Sequence of chain 1.B:
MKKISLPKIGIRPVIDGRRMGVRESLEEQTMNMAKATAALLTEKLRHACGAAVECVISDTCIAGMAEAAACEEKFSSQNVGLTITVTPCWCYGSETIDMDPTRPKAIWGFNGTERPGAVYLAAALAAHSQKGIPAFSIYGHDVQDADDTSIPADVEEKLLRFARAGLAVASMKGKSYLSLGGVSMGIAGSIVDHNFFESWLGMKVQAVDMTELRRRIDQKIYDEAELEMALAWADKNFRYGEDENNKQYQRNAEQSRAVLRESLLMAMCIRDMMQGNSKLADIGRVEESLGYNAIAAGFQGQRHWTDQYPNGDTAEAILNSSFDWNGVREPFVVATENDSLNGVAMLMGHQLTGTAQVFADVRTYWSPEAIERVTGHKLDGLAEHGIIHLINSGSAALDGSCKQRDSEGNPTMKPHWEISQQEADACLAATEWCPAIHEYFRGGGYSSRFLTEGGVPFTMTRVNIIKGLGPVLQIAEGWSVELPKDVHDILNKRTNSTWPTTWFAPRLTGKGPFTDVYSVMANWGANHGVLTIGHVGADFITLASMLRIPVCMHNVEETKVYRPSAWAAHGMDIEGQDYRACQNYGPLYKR

Binding-site contacts:
Ligand atom O5 contacts residue TRP90 of chain 1.B at 3.6 Å.
Ligand atom C5 contacts residue TRP90 of chain 1.B at 4.2 Å (hydrophobic).
Ligand atom C1 contacts residue ASN527 of chain 1.C at 3.9 Å.
Ligand atom C5 contacts residue TYR440 of chain 1.C at 4.3 Å (hydrophobic).
Ligand atom O2 contacts residue ASP361 of chain 1.C at 2.9 Å (salt-bridge).
Ligand atom O2 contacts residue SER393 of chain 1.C at 3.7 Å.
Ligand atom O5 contacts residue ARG18 of chain 1.B at 3.0 Å (salt-bridge).
Ligand atom O5 contacts residue GLN302 of chain 1.C at 3.6 Å (h-bond).
Ligand atom O4 contacts residue SER393 of chain 1.C at 3.9 Å.
Ligand atom O1 contacts residue TRP90 of chain 1.B at 4.0 Å.
Ligand atom C2 contacts residue MN1 of chain 1.L at 3.1 Å.
Ligand atom C5 contacts residue GLN302 of chain 1.C at 4.3 Å.
Ligand atom O1 contacts residue GLU337 of chain 1.C at 3.2 Å (salt-bridge).
Ligand atom C3 contacts residue TRP90 of chain 1.B at 4.0 Å (hydrophobic).
Ligand atom C2 contacts residue GLU337 of chain 1.C at 3.0 Å.
Ligand atom C4 contacts residue GLN302 of chain 1.C at 4.0 Å.
Ligand atom C1 contacts residue TRP90 of chain 1.B at 3.4 Å (hydrophobic).
Ligand atom C1 contacts residue GLU337 of chain 1.C at 3.4 Å.
Ligand atom O1 contacts residue HIS528 of chain 1.C at 3.2 Å (h-bond).
Ligand atom O5 contacts residue TYR440 of chain 1.C at 4.1 Å.
Ligand atom C2 contacts residue SER393 of chain 1.C at 4.2 Å.
Ligand atom O1 contacts residue ASP361 of chain 1.C at 3.0 Å (salt-bridge).
Ligand atom C3 contacts residue GLU337 of chain 1.C at 4.2 Å.
Ligand atom C1 contacts residue MN1 of chain 1.L at 3.2 Å.
Ligand atom O1 contacts residue ILE187 of chain 1.C at 4.1 Å.
Ligand atom O2 contacts residue GLU337 of chain 1.C at 3.5 Å (salt-bridge).
Ligand atom C2 contacts residue ASP361 of chain 1.C at 4.1 Å.
Ligand atom C6 contacts residue GLN302 of chain 1.C at 4.3 Å.
Ligand atom C6 contacts residue TYR440 of chain 1.C at 3.6 Å (hydrophobic).
Ligand atom C1 contacts residue ILE187 of chain 1.C at 4.2 Å (hydrophobic).
Ligand atom C4 contacts residue SER393 of chain 1.C at 4.1 Å.
Ligand atom C6 contacts residue TRP499 of chain 1.C at 3.9 Å (hydrophobic).
Ligand atom C1 contacts residue ASP361 of chain 1.C at 4.0 Å.
Ligand atom O4 contacts residue GLN302 of chain 1.C at 2.8 Å (h-bond).
Ligand atom O1 contacts residue ASN527 of chain 1.C at 3.0 Å (h-bond).
Ligand atom O4 contacts residue GLU337 of chain 1.C at 3.4 Å (salt-bridge).
Ligand atom O1 contacts residue MN1 of chain 1.L at 2.3 Å.
Ligand atom O5 contacts residue MET185 of chain 1.C at 3.5 Å.
Ligand atom O3 contacts residue TRP90 of chain 1.B at 4.0 Å.
Ligand atom O2 contacts residue MN1 of chain 1.L at 2.4 Å.

Sequence of chain 1.C:
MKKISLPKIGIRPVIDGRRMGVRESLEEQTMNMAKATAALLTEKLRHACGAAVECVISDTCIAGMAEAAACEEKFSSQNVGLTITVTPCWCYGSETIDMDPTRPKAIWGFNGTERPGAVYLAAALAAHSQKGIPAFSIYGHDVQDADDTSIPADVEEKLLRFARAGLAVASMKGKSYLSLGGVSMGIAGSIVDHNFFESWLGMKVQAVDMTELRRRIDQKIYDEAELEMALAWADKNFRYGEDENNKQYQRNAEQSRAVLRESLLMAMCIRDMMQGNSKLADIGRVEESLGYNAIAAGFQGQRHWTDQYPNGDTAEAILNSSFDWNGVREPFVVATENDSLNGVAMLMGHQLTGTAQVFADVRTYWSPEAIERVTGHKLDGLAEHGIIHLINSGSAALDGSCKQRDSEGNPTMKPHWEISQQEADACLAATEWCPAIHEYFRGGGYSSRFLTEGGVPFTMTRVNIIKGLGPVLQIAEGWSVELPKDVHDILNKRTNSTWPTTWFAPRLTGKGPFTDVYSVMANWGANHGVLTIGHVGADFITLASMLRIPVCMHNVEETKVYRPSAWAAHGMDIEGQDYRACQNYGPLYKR

A small-molecule ligand and the protein it binds are described below.
Small molecule (SMILES): C[C@H](O)[C@@H](O)[C@@H](O)[C@H](O)CO